Binding-site contacts:
Ligand atom C38 contacts residue SER51 of chain 1.A at 3.8 Å.
Ligand atom C27 contacts residue GLY246 of chain 1.A at 3.8 Å.
Ligand atom C16 contacts residue GLY246 of chain 1.A at 3.3 Å.
Ligand atom C9 contacts residue GLN28 of chain 1.A at 3.5 Å.
Ligand atom C25 contacts residue ASP48 of chain 1.A at 3.6 Å.
Ligand atom C38 contacts residue ASP48 of chain 1.A at 3.4 Å.
Ligand atom C3 contacts residue SER245 of chain 1.A at 3.4 Å.
Ligand atom N5 contacts residue GLY246 of chain 1.A at 3.1 Å (h-bond).
Ligand atom C9 contacts residue THR248 of chain 1.A at 3.0 Å.
Ligand atom N13 contacts residue LEU46 of chain 1.A at 3.7 Å.
Ligand atom C19 contacts residue ILE134 of chain 1.A at 3.6 Å (hydrophobic).
Ligand atom C9 contacts residue GLY29 of chain 1.A at 3.2 Å.
Ligand atom C21 contacts residue PHE124 of chain 1.A at 3.6 Å (hydrophobic).
Ligand atom BR1 contacts residue THR248 of chain 1.A at 3.6 Å.
Ligand atom C32 contacts residue TYR87 of chain 1.A at 3.7 Å (hydrophobic).
Ligand atom C6 contacts residue GLY246 of chain 1.A at 3.8 Å.
Ligand atom BR1 contacts residue ALA351 of chain 1.A at 3.4 Å.
Ligand atom C7 contacts residue GLY27 of chain 1.A at 3.8 Å.
Ligand atom C15 contacts residue GLY246 of chain 1.A at 3.6 Å.
Ligand atom C21 contacts residue ILE134 of chain 1.A at 3.7 Å (hydrophobic).
Ligand atom N35 contacts residue GLY246 of chain 1.A at 3.7 Å.
Ligand atom C7 contacts residue GLY29 of chain 1.A at 3.7 Å.
Ligand atom C2 contacts residue GLY29 of chain 1.A at 3.5 Å.
Ligand atom N26 contacts residue ASP48 of chain 1.A at 2.7 Å (salt-bridge).
Ligand atom C27 contacts residue ASP244 of chain 1.A at 3.8 Å.
Ligand atom N35 contacts residue GLY50 of chain 1.A at 3.8 Å.
Ligand atom N13 contacts residue GLY246 of chain 1.A at 3.0 Å (h-bond).
Ligand atom N35 contacts residue ASP244 of chain 1.A at 2.8 Å (salt-bridge).
Ligand atom N35 contacts residue ASP48 of chain 1.A at 2.9 Å (salt-bridge).
Ligand atom C3 contacts residue GLY29 of chain 1.A at 3.8 Å.
Ligand atom C27 contacts residue ASP48 of chain 1.A at 3.5 Å.
Ligand atom C11 contacts residue GLY246 of chain 1.A at 3.8 Å.
Ligand atom C38 contacts residue TYR87 of chain 1.A at 3.5 Å (hydrophobic).
Ligand atom C9 contacts residue GLY27 of chain 1.A at 3.5 Å.
Ligand atom S28 contacts residue THR247 of chain 1.A at 3.8 Å.
Ligand atom O12 contacts residue TRP131 of chain 1.A at 3.8 Å.
Ligand atom C2 contacts residue THR248 of chain 1.A at 3.3 Å.
Ligand atom C3 contacts residue GLY246 of chain 1.A at 3.6 Å.
Ligand atom C7 contacts residue GLN28 of chain 1.A at 3.6 Å.
Ligand atom C7 contacts residue THR248 of chain 1.A at 3.7 Å.

This small molecule binds to this protein.
Small molecule (SMILES): C[C@@]1(c2cccc(NC(=O)c3ccc(Br)cn3)c2)CCSC(N)=N1

Sequence of chain 1.A:
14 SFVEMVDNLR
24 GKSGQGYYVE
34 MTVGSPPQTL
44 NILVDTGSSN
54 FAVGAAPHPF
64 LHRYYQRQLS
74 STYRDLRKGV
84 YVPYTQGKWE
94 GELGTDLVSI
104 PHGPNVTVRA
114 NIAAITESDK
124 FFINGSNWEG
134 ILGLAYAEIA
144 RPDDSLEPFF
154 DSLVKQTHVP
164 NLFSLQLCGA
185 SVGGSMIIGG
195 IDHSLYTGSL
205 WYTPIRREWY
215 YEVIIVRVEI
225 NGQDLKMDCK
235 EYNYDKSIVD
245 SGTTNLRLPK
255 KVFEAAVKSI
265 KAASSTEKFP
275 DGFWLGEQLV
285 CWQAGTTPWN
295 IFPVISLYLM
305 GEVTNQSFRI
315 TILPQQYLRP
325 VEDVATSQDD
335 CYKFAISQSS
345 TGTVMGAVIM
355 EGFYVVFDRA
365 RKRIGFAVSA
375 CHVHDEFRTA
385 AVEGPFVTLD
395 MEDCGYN